Binding-site contacts:
Ligand atom O1 contacts residue PHE186 of chain 25.A at 3.5 Å.
Ligand atom C6B contacts residue LEU106 of chain 25.A at 3.9 Å (hydrophobic).
Ligand atom C7C contacts residue TYR197 of chain 25.A at 3.8 Å (hydrophobic).
Ligand atom C2B contacts residue MET221 of chain 25.A at 3.5 Å (hydrophobic).
Ligand atom C31 contacts residue SER175 of chain 25.A at 3.6 Å.
Ligand atom C7C contacts residue TYR128 of chain 25.A at 3.6 Å (hydrophobic).
Ligand atom C2C contacts residue VAL188 of chain 25.A at 3.2 Å (hydrophobic).
Ligand atom C4 contacts residue PHE186 of chain 25.A at 3.6 Å (hydrophobic).
Ligand atom C5B contacts residue TYR197 of chain 25.A at 3.7 Å (hydrophobic).
Ligand atom C4 contacts residue TYR152 of chain 25.A at 3.9 Å (hydrophobic).
Ligand atom C4C contacts residue TYR152 of chain 25.A at 3.8 Å (hydrophobic).
Ligand atom C6C contacts residue MET221 of chain 25.A at 3.7 Å (hydrophobic).
Ligand atom N3A contacts residue ASN219 of chain 25.A at 3.0 Å (h-bond).
Ligand atom C3B contacts residue MET221 of chain 25.A at 3.8 Å (hydrophobic).
Ligand atom N2 contacts residue ALA24 of chain 25.C at 3.4 Å.
Ligand atom C5C contacts residue TYR128 of chain 25.A at 3.5 Å (hydrophobic).
Ligand atom C5C contacts residue ILE104 of chain 25.A at 3.8 Å (hydrophobic).
Ligand atom C4B contacts residue LEU106 of chain 25.A at 3.7 Å (hydrophobic).
Ligand atom O1B contacts residue MET221 of chain 25.A at 3.4 Å.
Ligand atom C31 contacts residue VAL176 of chain 25.A at 3.3 Å (hydrophobic).
Ligand atom C5 contacts residue PHE186 of chain 25.A at 3.5 Å (hydrophobic).
Ligand atom O1 contacts residue TYR152 of chain 25.A at 3.9 Å.
Ligand atom C5 contacts residue TYR152 of chain 25.A at 3.8 Å (hydrophobic).
Ligand atom C3 contacts residue PHE186 of chain 25.A at 3.8 Å (hydrophobic).
Ligand atom C6B contacts residue TYR197 of chain 25.A at 3.6 Å (hydrophobic).
Ligand atom O1 contacts residue VAL188 of chain 25.A at 3.8 Å.
Ligand atom N2 contacts residue PHE186 of chain 25.A at 3.7 Å.
Ligand atom O1 contacts residue ALA24 of chain 25.C at 3.6 Å.
Ligand atom C1B contacts residue MET221 of chain 25.A at 3.8 Å (hydrophobic).
Ligand atom C3C contacts residue TYR128 of chain 25.A at 3.9 Å (hydrophobic).
Ligand atom C3 contacts residue PRO174 of chain 25.A at 3.8 Å (hydrophobic).
Ligand atom CM1 contacts residue SER107 of chain 25.A at 3.9 Å.
Ligand atom C4 contacts residue MET224 of chain 25.A at 3.8 Å (hydrophobic).
Ligand atom C6C contacts residue VAL191 of chain 25.A at 3.2 Å (hydrophobic).
Ligand atom O1B contacts residue TYR128 of chain 25.A at 3.9 Å.
Ligand atom C31 contacts residue ALA150 of chain 25.A at 3.5 Å (hydrophobic).
Ligand atom C31 contacts residue PRO174 of chain 25.A at 3.4 Å (hydrophobic).
Ligand atom C5B contacts residue LEU106 of chain 25.A at 3.5 Å (hydrophobic).
Ligand atom C3C contacts residue VAL188 of chain 25.A at 3.3 Å (hydrophobic).
Ligand atom C4A contacts residue ASN219 of chain 25.A at 3.5 Å.

Sequence of chain 25.C:
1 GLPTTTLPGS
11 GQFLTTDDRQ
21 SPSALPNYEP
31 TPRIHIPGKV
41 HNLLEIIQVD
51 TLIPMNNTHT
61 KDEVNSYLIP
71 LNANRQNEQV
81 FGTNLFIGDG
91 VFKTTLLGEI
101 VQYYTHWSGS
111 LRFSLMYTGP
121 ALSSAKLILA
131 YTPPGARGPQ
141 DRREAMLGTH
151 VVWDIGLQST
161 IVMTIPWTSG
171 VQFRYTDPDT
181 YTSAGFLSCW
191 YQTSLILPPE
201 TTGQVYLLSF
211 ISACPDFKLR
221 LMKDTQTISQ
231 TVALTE

This protein binds this small molecule.
Small molecule (SMILES): Cc1cc(CCCCCCCOc2ccc(C3=N[C@@H](C)CO3)cc2)on1

Sequence of chain 25.A:
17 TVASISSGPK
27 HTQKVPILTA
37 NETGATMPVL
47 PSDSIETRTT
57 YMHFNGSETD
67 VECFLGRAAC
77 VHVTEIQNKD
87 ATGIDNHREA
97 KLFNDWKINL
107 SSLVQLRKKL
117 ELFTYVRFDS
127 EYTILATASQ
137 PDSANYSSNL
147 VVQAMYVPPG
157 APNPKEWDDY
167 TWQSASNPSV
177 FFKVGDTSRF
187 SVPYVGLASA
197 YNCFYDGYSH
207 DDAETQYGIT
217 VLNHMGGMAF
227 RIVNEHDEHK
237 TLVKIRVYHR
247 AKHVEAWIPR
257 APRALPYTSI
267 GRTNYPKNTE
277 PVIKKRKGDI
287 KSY